Binding-site contacts:
Ligand atom N7 contacts residue TRP202 of chain 2.B at 3.4 Å.
Ligand atom C5 contacts residue ILE151 of chain 2.B at 4.0 Å (hydrophobic).
Ligand atom C8 contacts residue PRP1 of chain 2.I at 3.4 Å.
Ligand atom N2 contacts residue ILE203 of chain 2.B at 2.9 Å (h-bond).
Ligand atom N2 contacts residue ASP209 of chain 2.B at 2.9 Å (salt-bridge).
Ligand atom C5 contacts residue TRP202 of chain 2.B at 3.4 Å (hydrophobic).
Ligand atom N1 contacts residue TRP202 of chain 2.B at 3.3 Å.
Ligand atom C6 contacts residue TRP202 of chain 2.B at 3.5 Å (hydrophobic).
Ligand atom C5 contacts residue ASP153 of chain 2.B at 4.0 Å.
Ligand atom C8 contacts residue ILE151 of chain 2.B at 4.2 Å (hydrophobic).
Ligand atom C4 contacts residue TRP202 of chain 2.B at 3.3 Å (hydrophobic).
Ligand atom N3 contacts residue TRP202 of chain 2.B at 3.3 Å.
Ligand atom C9 contacts residue TRP202 of chain 2.B at 3.4 Å (hydrophobic).
Ligand atom C8 contacts residue TYR121 of chain 2.B at 3.6 Å (hydrophobic).
Ligand atom C2 contacts residue ILE203 of chain 2.B at 3.4 Å (hydrophobic).
Ligand atom N7 contacts residue ASP153 of chain 2.B at 2.8 Å (salt-bridge).
Ligand atom C5 contacts residue LYS181 of chain 2.B at 4.1 Å.
Ligand atom C9 contacts residue ILE151 of chain 2.B at 4.0 Å (hydrophobic).
Ligand atom C2 contacts residue TYR208 of chain 2.B at 4.3 Å (hydrophobic).
Ligand atom N7 contacts residue ILE151 of chain 2.B at 4.1 Å.
Ligand atom O6 contacts residue ILE151 of chain 2.B at 3.9 Å.
Ligand atom C9 contacts residue PRP1 of chain 2.I at 3.4 Å.
Ligand atom C4 contacts residue ILE151 of chain 2.B at 3.9 Å (hydrophobic).
Ligand atom O6 contacts residue LYS181 of chain 2.B at 2.9 Å (salt-bridge).
Ligand atom N7 contacts residue LYS181 of chain 2.B at 3.8 Å.
Ligand atom C6 contacts residue ILE151 of chain 2.B at 4.0 Å (hydrophobic).
Ligand atom N2 contacts residue TRP202 of chain 2.B at 3.5 Å (h-bond).
Ligand atom N1 contacts residue ILE203 of chain 2.B at 2.9 Å (h-bond).
Ligand atom C6 contacts residue ILE203 of chain 2.B at 3.8 Å (hydrophobic).
Ligand atom C6 contacts residue LYS181 of chain 2.B at 3.8 Å.
Ligand atom C9 contacts residue TYR121 of chain 2.B at 3.6 Å (hydrophobic).
Ligand atom O6 contacts residue TRP202 of chain 2.B at 3.5 Å.
Ligand atom C2 contacts residue TRP202 of chain 2.B at 3.4 Å (hydrophobic).
Ligand atom N2 contacts residue TYR208 of chain 2.B at 3.4 Å.
Ligand atom C2 contacts residue ASP209 of chain 2.B at 3.9 Å.
Ligand atom N3 contacts residue ASP209 of chain 2.B at 4.3 Å.
Ligand atom C8 contacts residue TRP202 of chain 2.B at 3.7 Å (hydrophobic).
Ligand atom O6 contacts residue ILE203 of chain 2.B at 3.1 Å (h-bond).
Ligand atom O6 contacts residue VAL201 of chain 2.B at 3.8 Å.
Ligand atom C8 contacts residue ASP153 of chain 2.B at 3.5 Å.

Sequence of chain 2.B:
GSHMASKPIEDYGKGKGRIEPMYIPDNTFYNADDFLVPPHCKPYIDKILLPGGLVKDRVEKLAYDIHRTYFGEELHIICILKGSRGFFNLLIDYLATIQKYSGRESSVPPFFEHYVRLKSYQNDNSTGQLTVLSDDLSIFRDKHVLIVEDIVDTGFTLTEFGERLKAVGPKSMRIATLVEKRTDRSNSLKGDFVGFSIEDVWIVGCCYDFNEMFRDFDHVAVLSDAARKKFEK

The small molecule below binds the protein below.
Small molecule (SMILES): Nc1nc2cc[nH]c2c(=O)[nH]1